Binding-site contacts:
Ligand atom O6 contacts residue PHE1072 of chain 1.C at 3.2 Å.
Ligand atom C5 contacts residue ASN1067 of chain 1.C at 3.6 Å.
Ligand atom C3 contacts residue THR1069 of chain 1.C at 4.2 Å.
Ligand atom C7 contacts residue ASN1067 of chain 1.C at 3.1 Å.
Ligand atom C3 contacts residue ASN1067 of chain 1.C at 3.8 Å.
Ligand atom N2 contacts residue ASN1067 of chain 1.C at 2.9 Å (h-bond).
Ligand atom C2 contacts residue ASN1067 of chain 1.C at 2.4 Å.
Ligand atom O5 contacts residue PHE1072 of chain 1.C at 3.2 Å.
Ligand atom C4 contacts residue ASN1067 of chain 1.C at 4.2 Å.
Ligand atom C7 contacts residue THR1069 of chain 1.C at 3.6 Å.
Ligand atom C2 contacts residue THR1069 of chain 1.C at 4.1 Å.
Ligand atom O7 contacts residue ASN1067 of chain 1.C at 3.0 Å (h-bond).
Ligand atom O5 contacts residue ASN1067 of chain 1.C at 2.3 Å (h-bond).
Ligand atom C1 contacts residue THR1069 of chain 1.C at 4.0 Å.
Ligand atom C8 contacts residue ASN1067 of chain 1.C at 3.6 Å.
Ligand atom C6 contacts residue PHE1072 of chain 1.C at 4.2 Å (hydrophobic).
Ligand atom C1 contacts residue ASN1067 of chain 1.C at 1.4 Å.
Ligand atom C8 contacts residue THR1069 of chain 1.C at 3.3 Å.
Ligand atom N2 contacts residue THR1069 of chain 1.C at 3.0 Å (h-bond).
Ligand atom O6 contacts residue PRO1081 of chain 1.C at 3.3 Å.
Ligand atom C5 contacts residue PHE1072 of chain 1.C at 4.0 Å (hydrophobic).
Ligand atom C6 contacts residue PRO1081 of chain 1.C at 3.6 Å (hydrophobic).
Ligand atom C1 contacts residue PHE1072 of chain 1.C at 3.6 Å (hydrophobic).
Ligand atom C8 contacts residue ILE1083 of chain 1.C at 3.7 Å (hydrophobic).

The protein below binds the small molecule below.
Small molecule (SMILES): CC(=O)N[C@H]1[C@H](O[C@H]2[C@H](O)[C@@H](NC(C)=O)CO[C@@H]2CO)O[C@H](CO)[C@@H](O[C@@H]2O[C@H](CO)[C@@H](O)[C@H](O)[C@@H]2O)[C@@H]1O

Sequence of chain 1.C:
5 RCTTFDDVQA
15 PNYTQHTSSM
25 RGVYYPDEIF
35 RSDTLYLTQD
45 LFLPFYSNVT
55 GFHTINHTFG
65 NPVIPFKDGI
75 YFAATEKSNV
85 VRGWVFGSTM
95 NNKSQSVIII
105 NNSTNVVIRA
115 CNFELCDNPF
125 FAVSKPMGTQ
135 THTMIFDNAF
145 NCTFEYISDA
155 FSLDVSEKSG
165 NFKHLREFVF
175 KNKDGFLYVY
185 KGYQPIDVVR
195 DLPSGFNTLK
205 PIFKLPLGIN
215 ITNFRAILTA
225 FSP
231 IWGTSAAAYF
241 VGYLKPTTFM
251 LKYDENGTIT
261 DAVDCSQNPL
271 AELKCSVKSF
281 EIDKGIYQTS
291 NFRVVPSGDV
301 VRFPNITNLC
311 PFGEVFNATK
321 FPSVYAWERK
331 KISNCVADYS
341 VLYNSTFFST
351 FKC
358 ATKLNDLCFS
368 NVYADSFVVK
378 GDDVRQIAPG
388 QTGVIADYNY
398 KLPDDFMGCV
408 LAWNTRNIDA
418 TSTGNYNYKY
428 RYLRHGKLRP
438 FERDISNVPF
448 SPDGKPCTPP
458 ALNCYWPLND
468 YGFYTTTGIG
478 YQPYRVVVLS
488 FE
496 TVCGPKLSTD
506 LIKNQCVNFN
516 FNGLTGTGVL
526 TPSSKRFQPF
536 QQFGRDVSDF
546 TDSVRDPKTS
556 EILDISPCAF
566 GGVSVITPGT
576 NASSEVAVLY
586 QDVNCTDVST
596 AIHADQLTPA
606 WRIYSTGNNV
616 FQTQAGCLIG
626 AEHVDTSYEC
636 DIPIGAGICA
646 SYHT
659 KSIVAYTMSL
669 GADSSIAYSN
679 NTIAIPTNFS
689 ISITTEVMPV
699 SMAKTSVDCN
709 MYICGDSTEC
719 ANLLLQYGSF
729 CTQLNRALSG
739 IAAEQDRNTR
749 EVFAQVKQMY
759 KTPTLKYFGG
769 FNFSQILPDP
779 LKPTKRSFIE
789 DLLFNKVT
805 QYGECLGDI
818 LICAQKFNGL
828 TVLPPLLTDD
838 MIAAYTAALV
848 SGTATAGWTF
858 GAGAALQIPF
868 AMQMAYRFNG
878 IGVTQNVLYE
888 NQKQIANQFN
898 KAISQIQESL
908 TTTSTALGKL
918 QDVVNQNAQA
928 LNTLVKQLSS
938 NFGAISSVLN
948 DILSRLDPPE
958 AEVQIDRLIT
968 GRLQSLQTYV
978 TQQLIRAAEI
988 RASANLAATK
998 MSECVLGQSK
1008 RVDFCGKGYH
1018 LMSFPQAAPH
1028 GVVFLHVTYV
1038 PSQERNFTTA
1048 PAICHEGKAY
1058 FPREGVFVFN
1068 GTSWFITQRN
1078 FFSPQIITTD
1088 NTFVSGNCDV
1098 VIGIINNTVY